Sequence of chain 2.A:
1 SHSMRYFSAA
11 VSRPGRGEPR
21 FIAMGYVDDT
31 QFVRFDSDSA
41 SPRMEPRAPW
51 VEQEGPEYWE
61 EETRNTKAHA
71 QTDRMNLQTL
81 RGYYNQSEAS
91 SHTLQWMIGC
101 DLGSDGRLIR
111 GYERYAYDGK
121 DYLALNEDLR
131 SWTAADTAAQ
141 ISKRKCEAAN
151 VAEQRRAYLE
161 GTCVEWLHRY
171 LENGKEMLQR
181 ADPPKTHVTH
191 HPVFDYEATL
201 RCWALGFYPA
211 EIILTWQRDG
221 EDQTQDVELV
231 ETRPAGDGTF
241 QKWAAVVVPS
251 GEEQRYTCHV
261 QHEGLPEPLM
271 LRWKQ

A protein and the small-molecule ligand that binds it are described below.
Small molecule (SMILES): CC[C@H](C)[C@H](NC(=O)[C@@H](N)CCCN=C(N)N)C(=O)N[C@H](C(=O)N1CCC[C@H]1C(=O)N[C@@H](CCCN=C(N)N)C(=O)N[C@@H](Cc1cnc[nH]1)C(=O)N[C@@H](CC(C)C)C(=O)N[C@@H](CCC(N)=O)C(=O)N[C@@H](CC(C)C)C(=O)O)[C@@H](C)CC

Binding-site contacts:
Ligand atom CD1 contacts residue ARG155 of chain 2.A at 3.3 Å.
Ligand atom CD2 contacts residue ARG155 of chain 2.A at 3.4 Å.
Ligand atom N contacts residue ASN76 of chain 2.A at 2.9 Å (h-bond).
Ligand atom O contacts residue TYR158 of chain 2.A at 2.6 Å (h-bond).
Ligand atom CA contacts residue TYR158 of chain 2.A at 3.4 Å (hydrophobic).
Ligand atom O contacts residue HIS69 of chain 2.A at 2.7 Å (h-bond).
Ligand atom ND1 contacts residue HIS69 of chain 2.A at 2.9 Å (h-bond).
Ligand atom NH2 contacts residue GLU62 of chain 2.A at 3.4 Å (salt-bridge).
Ligand atom N contacts residue TYR170 of chain 2.A at 2.6 Å (h-bond).
Ligand atom CG contacts residue TYR115 of chain 2.A at 3.0 Å (hydrophobic).
Ligand atom CG2 contacts residue GLU62 of chain 2.A at 3.4 Å.
Ligand atom NE2 contacts residue ASP73 of chain 2.A at 3.0 Å (salt-bridge).
Ligand atom O contacts residue ARG155 of chain 2.A at 3.0 Å (salt-bridge).
Ligand atom N contacts residue TYR6 of chain 2.A at 3.4 Å (h-bond).
Ligand atom O contacts residue LYS145 of chain 2.A at 3.3 Å.
Ligand atom NH1 contacts residue TRP166 of chain 2.A at 3.3 Å.
Ligand atom CD2 contacts residue ASP73 of chain 2.A at 3.2 Å.
Ligand atom O contacts residue THR72 of chain 2.A at 3.5 Å.
Ligand atom CB contacts residue TYR115 of chain 2.A at 3.2 Å (hydrophobic).
Ligand atom C contacts residue HIS69 of chain 2.A at 3.4 Å.
Ligand atom CD1 contacts residue TYR115 of chain 2.A at 3.3 Å (hydrophobic).
Ligand atom O contacts residue ASN76 of chain 2.A at 2.9 Å (h-bond).
Ligand atom NE contacts residue GLU62 of chain 2.A at 2.5 Å (salt-bridge).
Ligand atom N contacts residue TYR158 of chain 2.A at 3.3 Å.
Ligand atom O contacts residue HIS69 of chain 2.A at 3.2 Å (h-bond).
Ligand atom C contacts residue HIS69 of chain 2.A at 3.4 Å.
Ligand atom O contacts residue TYR83 of chain 2.A at 2.7 Å (h-bond).
Ligand atom C contacts residue LYS145 of chain 2.A at 3.4 Å.
Ligand atom CG contacts residue TRP166 of chain 2.A at 3.2 Å (hydrophobic).
Ligand atom C contacts residue TYR6 of chain 2.A at 3.4 Å (hydrophobic).
Ligand atom CB contacts residue TRP166 of chain 2.A at 3.4 Å (hydrophobic).
Ligand atom CE1 contacts residue SER8 of chain 2.A at 3.3 Å.
Ligand atom NH2 contacts residue GLU61 of chain 2.A at 3.4 Å.
Ligand atom CD contacts residue GLU62 of chain 2.A at 3.4 Å.
Ligand atom O contacts residue SER142 of chain 2.A at 2.7 Å (h-bond).
Ligand atom N contacts residue TYR6 of chain 2.A at 2.8 Å (h-bond).
Ligand atom CZ contacts residue GLU62 of chain 2.A at 3.4 Å.
Ligand atom OXT contacts residue LYS145 of chain 2.A at 2.7 Å (salt-bridge).
Ligand atom NH1 contacts residue GLN154 of chain 2.A at 2.8 Å (h-bond).
Ligand atom N contacts residue GLU62 of chain 2.A at 2.9 Å (salt-bridge).